Binding-site contacts:
Ligand atom C8 contacts residue ASN223 of chain 1.A at 4.5 Å.
Ligand atom C8 contacts residue ASN222 of chain 1.A at 3.7 Å.
Ligand atom O5 contacts residue ASN223 of chain 1.A at 2.4 Å (h-bond).
Ligand atom C1 contacts residue ASN223 of chain 1.A at 1.4 Å.
Ligand atom C4 contacts residue ASN223 of chain 1.A at 4.1 Å.
Ligand atom C5 contacts residue ASN223 of chain 1.A at 3.6 Å.
Ligand atom C2 contacts residue ASN223 of chain 1.A at 2.3 Å.
Ligand atom O7 contacts residue ASN223 of chain 1.A at 2.8 Å (h-bond).
Ligand atom O7 contacts residue ASN222 of chain 1.A at 3.6 Å.
Ligand atom C7 contacts residue ASN223 of chain 1.A at 3.1 Å.
Ligand atom C3 contacts residue ASN223 of chain 1.A at 3.7 Å.
Ligand atom C7 contacts residue ASN222 of chain 1.A at 4.0 Å.
Ligand atom N2 contacts residue ASN223 of chain 1.A at 2.7 Å (h-bond).

This small molecule binds to this protein.
Small molecule (SMILES): CC(=O)N[C@@H]1[C@@H](O)[C@H](O)[C@@H](CO)O[C@H]1O

Sequence of chain 1.A:
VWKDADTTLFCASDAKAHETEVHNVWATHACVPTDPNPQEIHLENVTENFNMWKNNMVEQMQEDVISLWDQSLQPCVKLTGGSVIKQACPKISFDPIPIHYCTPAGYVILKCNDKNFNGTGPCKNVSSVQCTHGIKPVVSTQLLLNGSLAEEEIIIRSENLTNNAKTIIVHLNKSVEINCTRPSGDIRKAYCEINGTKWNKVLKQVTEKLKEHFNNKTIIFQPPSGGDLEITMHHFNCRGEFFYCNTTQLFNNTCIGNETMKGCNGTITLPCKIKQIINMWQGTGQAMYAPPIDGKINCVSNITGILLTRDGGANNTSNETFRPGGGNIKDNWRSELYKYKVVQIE